Sequence of chain 1.A:
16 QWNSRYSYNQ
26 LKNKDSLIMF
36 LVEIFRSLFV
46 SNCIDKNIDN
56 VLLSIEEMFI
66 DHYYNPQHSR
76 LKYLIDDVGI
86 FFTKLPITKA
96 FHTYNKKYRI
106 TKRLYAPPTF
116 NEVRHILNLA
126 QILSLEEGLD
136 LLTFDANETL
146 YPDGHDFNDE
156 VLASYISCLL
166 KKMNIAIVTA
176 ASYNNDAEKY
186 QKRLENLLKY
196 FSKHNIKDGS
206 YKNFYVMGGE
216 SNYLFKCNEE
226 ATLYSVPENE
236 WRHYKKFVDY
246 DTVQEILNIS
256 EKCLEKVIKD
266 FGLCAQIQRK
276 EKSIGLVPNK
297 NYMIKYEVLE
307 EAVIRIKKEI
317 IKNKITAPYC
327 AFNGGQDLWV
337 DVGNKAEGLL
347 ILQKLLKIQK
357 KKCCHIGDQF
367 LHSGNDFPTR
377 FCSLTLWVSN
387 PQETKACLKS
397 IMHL

This protein binds this small molecule.
Small molecule (SMILES): O=c1[nH]cnc2c1ncn2[C@@H]1O[C@H](COP(=O)(O)O)[C@@H](O)[C@H]1O

Binding-site contacts:
Ligand atom O6 contacts residue SER177 of chain 1.A at 2.9 Å (h-bond).
Ligand atom C5 contacts residue ALA175 of chain 1.A at 3.1 Å (hydrophobic).
Ligand atom O3P contacts residue LYS341 of chain 1.A at 3.4 Å (salt-bridge).
Ligand atom C6 contacts residue SER177 of chain 1.A at 3.0 Å.
Ligand atom P contacts residue MG1 of chain 1.J at 3.5 Å.
Ligand atom N1 contacts residue LYS275 of chain 1.A at 3.1 Å (salt-bridge).
Ligand atom C2 contacts residue LYS275 of chain 1.A at 3.2 Å.
Ligand atom N1 contacts residue SER177 of chain 1.A at 2.8 Å (h-bond).
Ligand atom C5' contacts residue THR174 of chain 1.A at 3.5 Å.
Ligand atom P contacts residue LYS341 of chain 1.A at 2.7 Å.
Ligand atom O6 contacts residue TRP335 of chain 1.A at 3.3 Å.
Ligand atom O3P contacts residue ASP140 of chain 1.A at 2.8 Å (salt-bridge).
Ligand atom O1P contacts residue ASP140 of chain 1.A at 3.0 Å (salt-bridge).
Ligand atom O2P contacts residue THR174 of chain 1.A at 2.4 Å (h-bond).
Ligand atom O3P contacts residue GLN365 of chain 1.A at 2.7 Å (h-bond).
Ligand atom O6 contacts residue SER278 of chain 1.A at 3.2 Å (h-bond).
Ligand atom C5' contacts residue ALA176 of chain 1.A at 3.4 Å (hydrophobic).
Ligand atom C8 contacts residue ALA175 of chain 1.A at 3.2 Å (hydrophobic).
Ligand atom O2P contacts residue LYS341 of chain 1.A at 3.4 Å (salt-bridge).
Ligand atom O2P contacts residue ASN142 of chain 1.A at 3.3 Å.
Ligand atom C4' contacts residue ASN142 of chain 1.A at 3.4 Å.
Ligand atom C5' contacts residue ALA175 of chain 1.A at 3.5 Å (hydrophobic).
Ligand atom O1P contacts residue ASN371 of chain 1.A at 3.1 Å (h-bond).
Ligand atom O6 contacts residue ASP337 of chain 1.A at 3.5 Å (salt-bridge).
Ligand atom O2P contacts residue ASP140 of chain 1.A at 2.8 Å (salt-bridge).
Ligand atom O1P contacts residue GLN365 of chain 1.A at 3.4 Å (h-bond).
Ligand atom O3' contacts residue ASP148 of chain 1.A at 3.0 Å (salt-bridge).
Ligand atom O2' contacts residue ASP333 of chain 1.A at 2.4 Å (salt-bridge).
Ligand atom O1P contacts residue ALA175 of chain 1.A at 3.3 Å (h-bond).
Ligand atom N7 contacts residue ALA175 of chain 1.A at 2.7 Å (h-bond).
Ligand atom O3' contacts residue ASN142 of chain 1.A at 2.6 Å (h-bond).
Ligand atom O1P contacts residue LYS341 of chain 1.A at 1.3 Å (salt-bridge).
Ligand atom O2' contacts residue TRP335 of chain 1.A at 3.4 Å.
Ligand atom O5' contacts residue ALA175 of chain 1.A at 3.5 Å.
Ligand atom C6 contacts residue TRP335 of chain 1.A at 3.5 Å (hydrophobic).
Ligand atom O2P contacts residue ALA175 of chain 1.A at 3.2 Å (h-bond).
Ligand atom P contacts residue ASP140 of chain 1.A at 3.0 Å.
Ligand atom C3' contacts residue ASN142 of chain 1.A at 3.4 Å.
Ligand atom O3P contacts residue MG1 of chain 1.J at 2.0 Å.
Ligand atom C8 contacts residue PHE328 of chain 1.A at 3.3 Å (hydrophobic).